Binding-site contacts:
Ligand atom C5 contacts residue ASN115 of chain 1.L at 3.7 Å.
Ligand atom C8 contacts residue ASN115 of chain 1.L at 3.8 Å.
Ligand atom N2 contacts residue ASN115 of chain 1.L at 2.9 Å (h-bond).
Ligand atom O5 contacts residue ASN115 of chain 1.L at 2.4 Å (h-bond).
Ligand atom O7 contacts residue ASN115 of chain 1.L at 3.5 Å (h-bond).
Ligand atom C3 contacts residue ASN115 of chain 1.L at 3.8 Å.
Ligand atom C2 contacts residue ASN115 of chain 1.L at 2.5 Å.
Ligand atom C4 contacts residue ASN115 of chain 1.L at 4.2 Å.
Ligand atom C1 contacts residue ASN115 of chain 1.L at 1.5 Å.
Ligand atom C7 contacts residue ASN115 of chain 1.L at 3.3 Å.

Sequence of chain 1.L:
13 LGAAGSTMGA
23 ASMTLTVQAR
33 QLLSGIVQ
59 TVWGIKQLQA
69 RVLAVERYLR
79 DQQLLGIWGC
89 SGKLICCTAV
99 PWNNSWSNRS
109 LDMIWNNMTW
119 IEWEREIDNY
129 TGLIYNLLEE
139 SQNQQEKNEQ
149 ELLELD

The small molecule below binds the protein below.
Small molecule (SMILES): CC(=O)N[C@@H]1[C@@H](O)[C@H](O)[C@@H](CO)O[C@H]1O